Binding-site contacts:
Ligand atom CAE contacts residue LEU148 of chain 1.A at 3.4 Å (hydrophobic).
Ligand atom CAF contacts residue LEU148 of chain 1.A at 4.0 Å (hydrophobic).
Ligand atom C6 contacts residue VAL177 of chain 1.A at 4.0 Å (hydrophobic).
Ligand atom N1 contacts residue LYS44 of chain 1.A at 3.3 Å (salt-bridge).
Ligand atom CAE contacts residue VAL28 of chain 1.A at 4.0 Å (hydrophobic).
Ligand atom NAG contacts residue LEU148 of chain 1.A at 3.4 Å.
Ligand atom CAH contacts residue VAL28 of chain 1.A at 4.1 Å (hydrophobic).
Ligand atom C2 contacts residue ASP178 of chain 1.A at 3.3 Å.
Ligand atom CAC contacts residue ALA42 of chain 1.A at 3.5 Å (hydrophobic).
Ligand atom CAD contacts residue LEU97 of chain 1.A at 4.2 Å (hydrophobic).
Ligand atom C2 contacts residue LYS44 of chain 1.A at 3.5 Å.
Ligand atom CAB contacts residue ALA42 of chain 1.A at 4.0 Å (hydrophobic).
Ligand atom NAG contacts residue VAL28 of chain 1.A at 4.0 Å.
Ligand atom NAQ contacts residue VAL28 of chain 1.A at 4.2 Å.
Ligand atom CAC contacts residue LEU148 of chain 1.A at 4.3 Å (hydrophobic).
Ligand atom CAP contacts residue LEU20 of chain 1.A at 3.6 Å (hydrophobic).
Ligand atom CAB contacts residue VAL78 of chain 1.A at 4.2 Å (hydrophobic).
Ligand atom N1 contacts residue VAL177 of chain 1.A at 4.3 Å.
Ligand atom CAF contacts residue VAL28 of chain 1.A at 4.0 Å (hydrophobic).
Ligand atom C4 contacts residue VAL28 of chain 1.A at 4.0 Å (hydrophobic).
Ligand atom CAC contacts residue GLU95 of chain 1.A at 3.5 Å.
Ligand atom CAC contacts residue LEU97 of chain 1.A at 3.9 Å (hydrophobic).
Ligand atom C6 contacts residue ASP178 of chain 1.A at 4.2 Å.
Ligand atom C5 contacts residue VAL28 of chain 1.A at 3.9 Å (hydrophobic).
Ligand atom CAB contacts residue PHE94 of chain 1.A at 3.7 Å (hydrophobic).
Ligand atom CAI contacts residue VAL28 of chain 1.A at 3.9 Å (hydrophobic).
Ligand atom CAA contacts residue VAL177 of chain 1.A at 4.2 Å (hydrophobic).
Ligand atom CAH contacts residue LEU148 of chain 1.A at 4.0 Å (hydrophobic).
Ligand atom CAD contacts residue LEU148 of chain 1.A at 3.6 Å (hydrophobic).
Ligand atom CAP contacts residue LEU148 of chain 1.A at 3.6 Å (hydrophobic).
Ligand atom N3 contacts residue ASN146 of chain 1.A at 4.2 Å.
Ligand atom CAB contacts residue GLU95 of chain 1.A at 3.9 Å.
Ligand atom N1 contacts residue ASP178 of chain 1.A at 3.5 Å.
Ligand atom N3 contacts residue ASP178 of chain 1.A at 4.2 Å.
Ligand atom CAD contacts residue ALA42 of chain 1.A at 4.0 Å (hydrophobic).
Ligand atom C2 contacts residue PHE25 of chain 1.A at 4.1 Å (hydrophobic).
Ligand atom C5 contacts residue VAL177 of chain 1.A at 4.0 Å (hydrophobic).
Ligand atom CAI contacts residue LEU148 of chain 1.A at 4.3 Å (hydrophobic).
Ligand atom CAA contacts residue PHE94 of chain 1.A at 4.2 Å (hydrophobic).
Ligand atom N3 contacts residue PHE25 of chain 1.A at 3.9 Å.

The small molecule below binds the protein below.
Small molecule (SMILES): Cn1cc(-c2cncnc2N)c2ccccc21

Sequence of chain 1.A:
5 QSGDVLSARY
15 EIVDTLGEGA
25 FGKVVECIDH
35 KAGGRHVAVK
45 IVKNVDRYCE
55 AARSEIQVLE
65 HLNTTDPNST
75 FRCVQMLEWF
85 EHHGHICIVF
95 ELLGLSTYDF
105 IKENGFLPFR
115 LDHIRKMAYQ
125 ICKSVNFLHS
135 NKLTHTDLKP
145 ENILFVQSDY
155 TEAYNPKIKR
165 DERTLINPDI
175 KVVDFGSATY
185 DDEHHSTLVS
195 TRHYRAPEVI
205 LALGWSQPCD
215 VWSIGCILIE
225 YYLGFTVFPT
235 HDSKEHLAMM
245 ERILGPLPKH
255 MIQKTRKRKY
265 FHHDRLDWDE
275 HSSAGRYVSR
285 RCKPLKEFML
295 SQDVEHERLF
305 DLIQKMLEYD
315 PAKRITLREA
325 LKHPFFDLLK